This protein binds this small molecule.
Small molecule (SMILES): OC[C@H]1O[C@@H](O)[C@H](O)[C@@H](O)[C@H]1O

Sequence of chain 1.W:
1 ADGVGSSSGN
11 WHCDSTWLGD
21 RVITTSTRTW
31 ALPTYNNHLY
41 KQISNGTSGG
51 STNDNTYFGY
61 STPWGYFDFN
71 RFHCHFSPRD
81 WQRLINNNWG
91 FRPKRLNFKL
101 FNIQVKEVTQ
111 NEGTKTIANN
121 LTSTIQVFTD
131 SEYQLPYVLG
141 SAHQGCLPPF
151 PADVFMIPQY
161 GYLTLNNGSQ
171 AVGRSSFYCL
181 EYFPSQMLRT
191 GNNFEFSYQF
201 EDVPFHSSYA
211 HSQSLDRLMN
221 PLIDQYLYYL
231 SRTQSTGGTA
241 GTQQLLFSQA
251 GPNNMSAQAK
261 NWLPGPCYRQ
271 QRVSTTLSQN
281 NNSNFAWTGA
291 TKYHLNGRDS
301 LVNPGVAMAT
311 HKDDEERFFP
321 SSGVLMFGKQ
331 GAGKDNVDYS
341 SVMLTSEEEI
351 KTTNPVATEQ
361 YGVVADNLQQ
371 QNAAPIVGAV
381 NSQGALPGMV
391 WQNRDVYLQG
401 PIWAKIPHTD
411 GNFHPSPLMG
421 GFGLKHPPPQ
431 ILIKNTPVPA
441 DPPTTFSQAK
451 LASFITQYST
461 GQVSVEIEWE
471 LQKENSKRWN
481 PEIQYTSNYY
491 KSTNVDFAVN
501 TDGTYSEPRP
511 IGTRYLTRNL

Binding-site contacts:
Ligand atom O2 contacts residue SER256 of chain 1.H at 4.0 Å.
Ligand atom C2 contacts residue TRP287 of chain 1.W at 3.8 Å (hydrophobic).
Ligand atom O3 contacts residue TRP287 of chain 1.W at 3.8 Å.
Ligand atom O3 contacts residue ALA257 of chain 1.H at 4.5 Å.
Ligand atom O1 contacts residue TRP287 of chain 1.W at 3.0 Å (h-bond).
Ligand atom O5 contacts residue TRP287 of chain 1.W at 3.3 Å.
Ligand atom O2 contacts residue THR52 of chain 1.W at 4.4 Å.
Ligand atom C4 contacts residue TRP287 of chain 1.W at 3.4 Å (hydrophobic).
Ligand atom C5 contacts residue TRP287 of chain 1.W at 3.9 Å (hydrophobic).
Ligand atom O4 contacts residue TRP287 of chain 1.W at 2.1 Å.
Ligand atom O2 contacts residue ASN55 of chain 1.W at 3.5 Å (h-bond).
Ligand atom C6 contacts residue TRP287 of chain 1.W at 3.8 Å (hydrophobic).
Ligand atom C3 contacts residue TRP287 of chain 1.W at 4.3 Å (hydrophobic).
Ligand atom O2 contacts residue ASN254 of chain 1.H at 4.0 Å.
Ligand atom C3 contacts residue ASN254 of chain 1.H at 4.1 Å.
Ligand atom C1 contacts residue TRP287 of chain 1.W at 3.8 Å (hydrophobic).
Ligand atom O3 contacts residue ASN254 of chain 1.H at 3.9 Å.

Sequence of chain 1.H:
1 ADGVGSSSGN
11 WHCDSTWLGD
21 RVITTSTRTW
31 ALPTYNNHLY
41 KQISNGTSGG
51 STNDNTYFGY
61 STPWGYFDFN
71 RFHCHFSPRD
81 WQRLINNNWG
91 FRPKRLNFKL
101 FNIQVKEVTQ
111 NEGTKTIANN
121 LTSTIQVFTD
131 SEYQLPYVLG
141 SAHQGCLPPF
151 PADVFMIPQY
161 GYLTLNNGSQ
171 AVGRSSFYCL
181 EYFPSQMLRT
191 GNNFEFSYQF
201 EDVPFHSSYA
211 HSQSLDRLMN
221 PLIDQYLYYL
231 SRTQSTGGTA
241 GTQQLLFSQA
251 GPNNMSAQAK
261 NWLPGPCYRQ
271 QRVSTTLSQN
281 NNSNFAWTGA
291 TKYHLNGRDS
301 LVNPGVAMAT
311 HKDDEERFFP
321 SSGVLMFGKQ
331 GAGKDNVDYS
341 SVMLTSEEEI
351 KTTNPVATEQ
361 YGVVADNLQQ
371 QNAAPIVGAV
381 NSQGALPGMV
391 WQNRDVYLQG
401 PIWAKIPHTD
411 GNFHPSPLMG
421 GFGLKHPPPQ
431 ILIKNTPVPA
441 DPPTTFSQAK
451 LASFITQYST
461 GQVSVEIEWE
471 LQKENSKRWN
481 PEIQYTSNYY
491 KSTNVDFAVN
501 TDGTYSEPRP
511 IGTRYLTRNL